Binding-site contacts:
Ligand atom O2 contacts residue SER44 of chain 1.A at 4.2 Å.
Ligand atom O2 contacts residue TRP5 of chain 1.A at 3.7 Å.
Ligand atom C5 contacts residue ARG150 of chain 1.A at 4.3 Å.
Ligand atom C2 contacts residue GLY42 of chain 1.A at 4.4 Å.
Ligand atom O4 contacts residue GLN39 of chain 1.A at 3.0 Å (h-bond).
Ligand atom N3 contacts residue THR43 of chain 1.A at 4.4 Å.
Ligand atom N3 contacts residue TRP5 of chain 1.A at 3.5 Å.
Ligand atom O4 contacts residue SER44 of chain 1.A at 3.1 Å.
Ligand atom O4 contacts residue TRP5 of chain 1.A at 3.5 Å.
Ligand atom C2 contacts residue SER44 of chain 1.A at 4.1 Å.
Ligand atom C6 contacts residue ARG150 of chain 1.A at 4.3 Å.
Ligand atom C5 contacts residue SER44 of chain 1.A at 4.1 Å.
Ligand atom C2 contacts residue GLN39 of chain 1.A at 3.6 Å.
Ligand atom C4 contacts residue TRP5 of chain 1.A at 3.4 Å (hydrophobic).
Ligand atom C6 contacts residue TRP5 of chain 1.A at 3.9 Å (hydrophobic).
Ligand atom C4 contacts residue GLN39 of chain 1.A at 3.7 Å.
Ligand atom C2 contacts residue TRP5 of chain 1.A at 3.4 Å (hydrophobic).
Ligand atom O2 contacts residue ARG181 of chain 1.A at 3.9 Å.
Ligand atom O2 contacts residue GLY42 of chain 1.A at 3.3 Å (h-bond).
Ligand atom O2 contacts residue GLN39 of chain 1.A at 3.6 Å (h-bond).
Ligand atom N1 contacts residue TRP5 of chain 1.A at 3.7 Å.
Ligand atom O4 contacts residue TRP37 of chain 1.A at 3.1 Å.
Ligand atom N3 contacts residue SER44 of chain 1.A at 3.6 Å.
Ligand atom C4 contacts residue SER44 of chain 1.A at 3.3 Å.
Ligand atom N3 contacts residue GLN39 of chain 1.A at 2.8 Å (h-bond).
Ligand atom C4 contacts residue TRP37 of chain 1.A at 4.0 Å (hydrophobic).
Ligand atom O2 contacts residue THR43 of chain 1.A at 3.9 Å.
Ligand atom C5 contacts residue TRP5 of chain 1.A at 3.6 Å (hydrophobic).
Ligand atom C5 contacts residue TRP37 of chain 1.A at 4.2 Å (hydrophobic).

Sequence of chain 1.A:
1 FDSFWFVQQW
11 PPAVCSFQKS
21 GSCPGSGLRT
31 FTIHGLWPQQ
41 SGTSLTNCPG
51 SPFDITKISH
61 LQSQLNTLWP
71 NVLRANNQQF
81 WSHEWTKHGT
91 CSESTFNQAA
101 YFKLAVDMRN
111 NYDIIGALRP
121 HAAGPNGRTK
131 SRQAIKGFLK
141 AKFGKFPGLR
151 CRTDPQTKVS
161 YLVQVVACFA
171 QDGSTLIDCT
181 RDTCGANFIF

A protein and the small-molecule ligand that binds it are described below.
Small molecule (SMILES): O=c1cc[nH]c(=O)[nH]1